The protein below binds the small molecule below.
Small molecule (SMILES): CC(=O)N[C@H]1[C@H](O[C@H]2[C@H](O)[C@@H](NC(C)=O)CO[C@@H]2CO)O[C@H](CO)[C@@H](O)[C@@H]1O

Binding-site contacts:
Ligand atom O5 contacts residue ASN1117 of chain 1.G at 2.4 Å (h-bond).
Ligand atom C1 contacts residue HIS1120 of chain 1.G at 4.1 Å.
Ligand atom C2 contacts residue ASN1117 of chain 1.G at 2.5 Å.
Ligand atom C5 contacts residue ASN1117 of chain 1.G at 3.8 Å.
Ligand atom C3 contacts residue HIS1120 of chain 1.G at 4.1 Å.
Ligand atom C8 contacts residue ASN1117 of chain 1.G at 3.0 Å.
Ligand atom O4 contacts residue HIS1120 of chain 1.G at 4.2 Å.
Ligand atom C5 contacts residue HIS1120 of chain 1.G at 3.9 Å.
Ligand atom C6 contacts residue PHE1122 of chain 1.G at 4.0 Å (hydrophobic).
Ligand atom C4 contacts residue ASN1117 of chain 1.G at 4.3 Å.
Ligand atom C3 contacts residue ASN1117 of chain 1.G at 3.8 Å.
Ligand atom C1 contacts residue PHE1122 of chain 1.G at 4.1 Å (hydrophobic).
Ligand atom C4 contacts residue HIS1120 of chain 1.G at 4.4 Å.
Ligand atom O5 contacts residue HIS1120 of chain 1.G at 4.4 Å.
Ligand atom C7 contacts residue HIS1120 of chain 1.G at 4.2 Å.
Ligand atom C7 contacts residue ASN1117 of chain 1.G at 3.4 Å.
Ligand atom C1 contacts residue ASN1117 of chain 1.G at 1.5 Å.
Ligand atom N2 contacts residue THR1119 of chain 1.G at 4.1 Å.
Ligand atom C5 contacts residue PHE1122 of chain 1.G at 4.0 Å (hydrophobic).
Ligand atom N2 contacts residue ASN1117 of chain 1.G at 2.9 Å (h-bond).
Ligand atom O7 contacts residue ASN1117 of chain 1.G at 3.5 Å (h-bond).
Ligand atom C8 contacts residue HIS1120 of chain 1.G at 3.9 Å.
Ligand atom O7 contacts residue HIS1120 of chain 1.G at 3.8 Å.
Ligand atom C8 contacts residue GLY1118 of chain 1.G at 4.3 Å.
Ligand atom O5 contacts residue PHE1122 of chain 1.G at 3.5 Å.
Ligand atom C8 contacts residue THR1119 of chain 1.G at 4.2 Å.

Sequence of chain 1.G:
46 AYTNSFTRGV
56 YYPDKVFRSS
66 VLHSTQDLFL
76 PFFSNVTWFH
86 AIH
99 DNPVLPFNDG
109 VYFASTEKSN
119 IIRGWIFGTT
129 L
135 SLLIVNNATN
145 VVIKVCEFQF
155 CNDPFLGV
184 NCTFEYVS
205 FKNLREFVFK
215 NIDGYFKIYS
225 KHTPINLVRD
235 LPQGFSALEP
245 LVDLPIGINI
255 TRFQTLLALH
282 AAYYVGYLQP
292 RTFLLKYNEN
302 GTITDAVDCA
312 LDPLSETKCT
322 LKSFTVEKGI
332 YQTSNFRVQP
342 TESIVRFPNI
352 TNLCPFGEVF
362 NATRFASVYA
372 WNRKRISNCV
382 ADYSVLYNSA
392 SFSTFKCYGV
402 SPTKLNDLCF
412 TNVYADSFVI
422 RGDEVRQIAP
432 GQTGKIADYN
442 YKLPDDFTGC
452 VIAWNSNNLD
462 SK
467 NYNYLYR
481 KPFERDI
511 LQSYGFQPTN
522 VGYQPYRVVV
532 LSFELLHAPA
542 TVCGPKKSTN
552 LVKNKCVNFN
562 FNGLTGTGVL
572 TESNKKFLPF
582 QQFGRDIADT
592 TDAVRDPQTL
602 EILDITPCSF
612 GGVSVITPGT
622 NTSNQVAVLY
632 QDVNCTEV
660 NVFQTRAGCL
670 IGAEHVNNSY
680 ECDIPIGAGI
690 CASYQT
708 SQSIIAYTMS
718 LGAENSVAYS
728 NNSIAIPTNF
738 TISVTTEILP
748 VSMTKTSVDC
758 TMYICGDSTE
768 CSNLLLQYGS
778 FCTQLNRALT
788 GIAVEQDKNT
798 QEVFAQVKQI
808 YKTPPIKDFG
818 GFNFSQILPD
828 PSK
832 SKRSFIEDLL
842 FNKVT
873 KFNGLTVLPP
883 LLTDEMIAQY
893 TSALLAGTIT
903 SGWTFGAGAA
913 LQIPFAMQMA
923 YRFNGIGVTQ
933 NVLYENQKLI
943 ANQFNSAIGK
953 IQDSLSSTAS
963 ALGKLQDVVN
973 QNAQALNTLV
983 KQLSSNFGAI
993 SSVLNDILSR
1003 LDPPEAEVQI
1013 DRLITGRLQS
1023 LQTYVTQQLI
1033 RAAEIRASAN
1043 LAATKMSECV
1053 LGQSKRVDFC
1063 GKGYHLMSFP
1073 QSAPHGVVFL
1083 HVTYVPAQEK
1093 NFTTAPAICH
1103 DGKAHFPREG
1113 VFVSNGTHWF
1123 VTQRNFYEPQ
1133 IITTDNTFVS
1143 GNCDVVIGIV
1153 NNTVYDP